Binding-site contacts:
Ligand atom O1A contacts residue ARG76 of chain 1.B at 3.0 Å (salt-bridge).
Ligand atom O4 contacts residue ASP235 of chain 1.B at 3.3 Å.
Ligand atom O2 contacts residue PRO72 of chain 1.B at 3.6 Å.
Ligand atom O2 contacts residue ARG76 of chain 1.B at 3.3 Å.
Ligand atom O3A contacts residue TRP199 of chain 1.B at 3.6 Å (h-bond).
Ligand atom O3B contacts residue LYS164 of chain 1.B at 2.9 Å (salt-bridge).
Ligand atom O1A contacts residue ASP139 of chain 1.B at 3.0 Å (salt-bridge).
Ligand atom O2 contacts residue PHE73 of chain 1.B at 3.2 Å.
Ligand atom O1A contacts residue HIS232 of chain 1.B at 3.1 Å (h-bond).
Ligand atom O2B contacts residue HIS232 of chain 1.B at 3.5 Å.
Ligand atom C6 contacts residue PHE111 of chain 1.B at 3.3 Å (hydrophobic).
Ligand atom C2 contacts residue PHE111 of chain 1.B at 3.6 Å (hydrophobic).
Ligand atom C1B contacts residue PRO72 of chain 1.B at 3.5 Å (hydrophobic).
Ligand atom O3B contacts residue MN1 of chain 1.P at 2.1 Å.
Ligand atom C2B contacts residue PRO72 of chain 1.B at 3.5 Å (hydrophobic).
Ligand atom O2' contacts residue PRO72 of chain 1.B at 2.8 Å (h-bond).
Ligand atom PB contacts residue MN1 of chain 1.P at 3.4 Å.
Ligand atom O2A contacts residue ARG76 of chain 1.B at 3.1 Å (salt-bridge).
Ligand atom O3' contacts residue ASP137 of chain 1.B at 3.3 Å.
Ligand atom O2A contacts residue HIS232 of chain 1.B at 3.5 Å.
Ligand atom C1' contacts residue TRP199 of chain 1.B at 3.5 Å (hydrophobic).
Ligand atom N1 contacts residue PHE111 of chain 1.B at 3.3 Å.
Ligand atom O3' contacts residue ASP139 of chain 1.B at 3.0 Å (salt-bridge).
Ligand atom O3B contacts residue HIS232 of chain 1.B at 3.4 Å (h-bond).
Ligand atom C4B contacts residue ASP137 of chain 1.B at 3.5 Å.
Ligand atom C2B contacts residue VAL138 of chain 1.B at 3.6 Å (hydrophobic).
Ligand atom O1A contacts residue MN1 of chain 1.P at 2.1 Å.
Ligand atom O4' contacts residue PHE111 of chain 1.B at 3.5 Å.
Ligand atom PA contacts residue ARG76 of chain 1.B at 3.5 Å.
Ligand atom O1B contacts residue TRP199 of chain 1.B at 2.7 Å (h-bond).
Ligand atom O2A contacts residue ASP235 of chain 1.B at 3.4 Å (salt-bridge).
Ligand atom C2 contacts residue ARG74 of chain 1.B at 3.6 Å.
Ligand atom O2 contacts residue ARG74 of chain 1.B at 3.0 Å (salt-bridge).
Ligand atom O3' contacts residue ARG76 of chain 1.B at 3.6 Å (salt-bridge).
Ligand atom PA contacts residue MN1 of chain 1.P at 3.4 Å.
Ligand atom O3A contacts residue GOL1 of chain 1.Y at 3.0 Å (h-bond).
Ligand atom N3 contacts residue ARG74 of chain 1.B at 2.8 Å (salt-bridge).
Ligand atom O3B contacts residue HIS229 of chain 1.B at 3.2 Å (h-bond).
Ligand atom O1B contacts residue GOL1 of chain 1.Y at 2.9 Å (h-bond).
Ligand atom O2' contacts residue VAL138 of chain 1.B at 3.0 Å (h-bond).

Sequence of chain 1.B:
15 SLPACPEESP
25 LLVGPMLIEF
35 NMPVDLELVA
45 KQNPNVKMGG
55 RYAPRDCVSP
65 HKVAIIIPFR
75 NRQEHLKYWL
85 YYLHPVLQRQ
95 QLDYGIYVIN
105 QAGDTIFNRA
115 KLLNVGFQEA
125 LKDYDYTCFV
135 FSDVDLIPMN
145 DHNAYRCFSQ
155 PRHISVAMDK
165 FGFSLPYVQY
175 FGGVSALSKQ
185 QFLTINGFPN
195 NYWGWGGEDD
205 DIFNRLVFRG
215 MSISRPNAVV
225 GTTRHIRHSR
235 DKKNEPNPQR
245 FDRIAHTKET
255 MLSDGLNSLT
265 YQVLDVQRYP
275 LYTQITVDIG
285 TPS

This small molecule binds to this protein.
Small molecule (SMILES): NCCCCCCO[P](=O)(O)O[P](=O)(O)OC[C@H]1O[C@@H](n2ccc(=O)[nH]c2=O)[C@H](O)[C@@H]1O